Sequence of chain 1.C:
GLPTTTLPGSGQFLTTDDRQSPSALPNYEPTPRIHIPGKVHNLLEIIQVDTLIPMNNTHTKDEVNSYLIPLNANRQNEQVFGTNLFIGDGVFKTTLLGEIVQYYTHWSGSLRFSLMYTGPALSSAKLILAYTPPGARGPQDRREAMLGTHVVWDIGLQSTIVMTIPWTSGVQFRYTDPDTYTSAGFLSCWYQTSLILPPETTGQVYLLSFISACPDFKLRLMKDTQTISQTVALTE

This protein binds this small molecule.
Small molecule (SMILES): Cc1cc(CCCCCCCOc2ccc(C3=N[C@@H](C)CO3)cc2)on1

Binding-site contacts:
Ligand atom C7C contacts residue TYR128 of chain 1.A at 3.6 Å (hydrophobic).
Ligand atom C7C contacts residue TYR197 of chain 1.A at 3.8 Å (hydrophobic).
Ligand atom N2 contacts residue PHE186 of chain 1.A at 3.7 Å.
Ligand atom O1 contacts residue TYR152 of chain 1.A at 3.9 Å.
Ligand atom O1B contacts residue TYR128 of chain 1.A at 3.9 Å.
Ligand atom C2C contacts residue TYR152 of chain 1.A at 4.0 Å (hydrophobic).
Ligand atom C31 contacts residue SER175 of chain 1.A at 3.6 Å.
Ligand atom C3C contacts residue VAL188 of chain 1.A at 3.3 Å (hydrophobic).
Ligand atom O1B contacts residue ILE104 of chain 1.A at 3.9 Å.
Ligand atom C5 contacts residue PHE186 of chain 1.A at 3.5 Å (hydrophobic).
Ligand atom C1C contacts residue TYR152 of chain 1.A at 4.0 Å (hydrophobic).
Ligand atom C7C contacts residue VAL191 of chain 1.A at 4.0 Å (hydrophobic).
Ligand atom C5B contacts residue LEU106 of chain 1.A at 3.8 Å (hydrophobic).
Ligand atom C5B contacts residue TYR197 of chain 1.A at 3.8 Å (hydrophobic).
Ligand atom C5 contacts residue TYR152 of chain 1.A at 3.8 Å (hydrophobic).
Ligand atom O1 contacts residue VAL188 of chain 1.A at 3.8 Å.
Ligand atom C4 contacts residue MET224 of chain 1.A at 3.8 Å (hydrophobic).
Ligand atom C6B contacts residue LEU106 of chain 1.A at 4.0 Å (hydrophobic).
Ligand atom C2C contacts residue VAL188 of chain 1.A at 3.2 Å (hydrophobic).
Ligand atom C3 contacts residue PRO174 of chain 1.A at 3.8 Å (hydrophobic).
Ligand atom C4 contacts residue TYR152 of chain 1.A at 3.9 Å (hydrophobic).
Ligand atom C4C contacts residue TYR152 of chain 1.A at 3.8 Å (hydrophobic).
Ligand atom C6B contacts residue TYR197 of chain 1.A at 3.7 Å (hydrophobic).
Ligand atom O1 contacts residue PHE186 of chain 1.A at 3.5 Å.
Ligand atom C4C contacts residue ILE104 of chain 1.A at 3.9 Å (hydrophobic).
Ligand atom C31 contacts residue ALA150 of chain 1.A at 3.1 Å (hydrophobic).
Ligand atom N2 contacts residue PRO174 of chain 1.A at 3.9 Å.
Ligand atom C6C contacts residue VAL191 of chain 1.A at 3.2 Å (hydrophobic).
Ligand atom C5C contacts residue TYR128 of chain 1.A at 3.5 Å (hydrophobic).
Ligand atom C31 contacts residue VAL176 of chain 1.A at 3.3 Å (hydrophobic).
Ligand atom C4B contacts residue LEU106 of chain 1.A at 4.0 Å (hydrophobic).
Ligand atom C4A contacts residue ASN198 of chain 1.A at 3.9 Å.
Ligand atom C3 contacts residue PHE186 of chain 1.A at 3.8 Å (hydrophobic).
Ligand atom N2 contacts residue ALA24 of chain 1.C at 3.4 Å.
Ligand atom C4 contacts residue PHE186 of chain 1.A at 3.6 Å (hydrophobic).
Ligand atom C31 contacts residue PRO174 of chain 1.A at 3.4 Å (hydrophobic).
Ligand atom CM1 contacts residue SER107 of chain 1.A at 3.9 Å.
Ligand atom C3C contacts residue TYR128 of chain 1.A at 3.9 Å (hydrophobic).
Ligand atom C5C contacts residue ILE104 of chain 1.A at 3.8 Å (hydrophobic).
Ligand atom O1 contacts residue ALA24 of chain 1.C at 3.6 Å.

Sequence of chain 1.A:
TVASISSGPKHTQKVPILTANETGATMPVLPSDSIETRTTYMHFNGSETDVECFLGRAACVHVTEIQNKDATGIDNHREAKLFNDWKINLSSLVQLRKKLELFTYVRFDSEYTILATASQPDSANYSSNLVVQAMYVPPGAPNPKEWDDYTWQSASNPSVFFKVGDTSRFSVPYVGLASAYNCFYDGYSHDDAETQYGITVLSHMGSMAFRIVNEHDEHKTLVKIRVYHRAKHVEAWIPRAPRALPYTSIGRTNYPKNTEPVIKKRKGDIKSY